Sequence of chain 1.A:
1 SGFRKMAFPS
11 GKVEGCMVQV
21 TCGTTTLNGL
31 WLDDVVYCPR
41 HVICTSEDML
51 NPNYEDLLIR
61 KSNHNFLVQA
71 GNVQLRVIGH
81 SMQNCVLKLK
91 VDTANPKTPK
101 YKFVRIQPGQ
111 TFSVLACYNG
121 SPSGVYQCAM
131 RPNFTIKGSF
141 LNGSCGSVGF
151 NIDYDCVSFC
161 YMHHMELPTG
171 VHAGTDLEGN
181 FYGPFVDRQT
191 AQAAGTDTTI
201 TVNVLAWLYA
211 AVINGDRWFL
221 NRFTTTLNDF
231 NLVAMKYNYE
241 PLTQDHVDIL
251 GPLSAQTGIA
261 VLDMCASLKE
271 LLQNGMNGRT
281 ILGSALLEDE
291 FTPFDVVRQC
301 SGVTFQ

A small-molecule ligand and the protein it binds are described below.
Small molecule (SMILES): CC(C)C[C@@H](CO)NC(=O)[C@H](CC(C)C)NC(=O)[C@H](CC(C)C)NC(=O)OCc1ccccc1

Binding-site contacts:
Ligand atom O33 contacts residue SER144 of chain 1.A at 3.5 Å (h-bond).
Ligand atom N10 contacts residue GLU166 of chain 1.A at 2.9 Å (salt-bridge).
Ligand atom C21 contacts residue HIS163 of chain 1.A at 3.4 Å.
Ligand atom C9 contacts residue MET165 of chain 1.A at 3.8 Å (hydrophobic).
Ligand atom C11 contacts residue GLU166 of chain 1.A at 3.8 Å.
Ligand atom O32 contacts residue MET165 of chain 1.A at 3.2 Å.
Ligand atom C1 contacts residue GLN192 of chain 1.A at 3.7 Å.
Ligand atom C15 contacts residue HIS164 of chain 1.A at 3.8 Å.
Ligand atom C22 contacts residue HIS41 of chain 1.A at 3.8 Å.
Ligand atom C1 contacts residue PRO168 of chain 1.A at 3.2 Å (hydrophobic).
Ligand atom N13 contacts residue GLN189 of chain 1.A at 3.0 Å (h-bond).
Ligand atom C9 contacts residue GLU166 of chain 1.A at 3.7 Å.
Ligand atom C5 contacts residue ALA191 of chain 1.A at 3.6 Å (hydrophobic).
Ligand atom N16 contacts residue HIS164 of chain 1.A at 3.0 Å (h-bond).
Ligand atom C2 contacts residue PRO168 of chain 1.A at 3.5 Å (hydrophobic).
Ligand atom C32 contacts residue GLN189 of chain 1.A at 3.7 Å.
Ligand atom C18 contacts residue CYS145 of chain 1.A at 3.0 Å (hydrophobic).
Ligand atom C17 contacts residue CYS145 of chain 1.A at 2.8 Å (hydrophobic).
Ligand atom C14 contacts residue HIS164 of chain 1.A at 3.6 Å.
Ligand atom C3 contacts residue GLN192 of chain 1.A at 3.8 Å.
Ligand atom C4 contacts residue ALA191 of chain 1.A at 3.7 Å (hydrophobic).
Ligand atom N16 contacts residue CYS145 of chain 1.A at 3.1 Å (h-bond).
Ligand atom O33 contacts residue CYS145 of chain 1.A at 2.6 Å (h-bond).
Ligand atom C7 contacts residue THR190 of chain 1.A at 3.3 Å.
Ligand atom C30 contacts residue GLU166 of chain 1.A at 3.6 Å.
Ligand atom C22 contacts residue CYS145 of chain 1.A at 1.9 Å (hydrophobic).
Ligand atom C6 contacts residue ALA191 of chain 1.A at 3.8 Å (hydrophobic).
Ligand atom O32 contacts residue GLU166 of chain 1.A at 2.9 Å (salt-bridge).
Ligand atom O33 contacts residue GLY143 of chain 1.A at 3.5 Å (h-bond).
Ligand atom C11 contacts residue GLN189 of chain 1.A at 3.8 Å.
Ligand atom C4 contacts residue THR190 of chain 1.A at 3.3 Å.
Ligand atom C20 contacts residue ASN142 of chain 1.A at 3.7 Å.
Ligand atom O8 contacts residue MET165 of chain 1.A at 3.5 Å.
Ligand atom O8 contacts residue GLU166 of chain 1.A at 3.7 Å.
Ligand atom O31 contacts residue GLN189 of chain 1.A at 3.4 Å.
Ligand atom C24 contacts residue GLN189 of chain 1.A at 3.7 Å.
Ligand atom C5 contacts residue GLN189 of chain 1.A at 3.8 Å.
Ligand atom C3 contacts residue THR190 of chain 1.A at 3.4 Å.
Ligand atom C2 contacts residue GLN192 of chain 1.A at 3.4 Å.
Ligand atom C4 contacts residue GLN189 of chain 1.A at 3.2 Å.